A protein and the small-molecule ligand that binds it are described below.
Small molecule (SMILES): CC(=O)N[C@@H]1[C@@H](O)[C@H](O)[C@@H](CO)O[C@H]1O

Sequence of chain 1.B:
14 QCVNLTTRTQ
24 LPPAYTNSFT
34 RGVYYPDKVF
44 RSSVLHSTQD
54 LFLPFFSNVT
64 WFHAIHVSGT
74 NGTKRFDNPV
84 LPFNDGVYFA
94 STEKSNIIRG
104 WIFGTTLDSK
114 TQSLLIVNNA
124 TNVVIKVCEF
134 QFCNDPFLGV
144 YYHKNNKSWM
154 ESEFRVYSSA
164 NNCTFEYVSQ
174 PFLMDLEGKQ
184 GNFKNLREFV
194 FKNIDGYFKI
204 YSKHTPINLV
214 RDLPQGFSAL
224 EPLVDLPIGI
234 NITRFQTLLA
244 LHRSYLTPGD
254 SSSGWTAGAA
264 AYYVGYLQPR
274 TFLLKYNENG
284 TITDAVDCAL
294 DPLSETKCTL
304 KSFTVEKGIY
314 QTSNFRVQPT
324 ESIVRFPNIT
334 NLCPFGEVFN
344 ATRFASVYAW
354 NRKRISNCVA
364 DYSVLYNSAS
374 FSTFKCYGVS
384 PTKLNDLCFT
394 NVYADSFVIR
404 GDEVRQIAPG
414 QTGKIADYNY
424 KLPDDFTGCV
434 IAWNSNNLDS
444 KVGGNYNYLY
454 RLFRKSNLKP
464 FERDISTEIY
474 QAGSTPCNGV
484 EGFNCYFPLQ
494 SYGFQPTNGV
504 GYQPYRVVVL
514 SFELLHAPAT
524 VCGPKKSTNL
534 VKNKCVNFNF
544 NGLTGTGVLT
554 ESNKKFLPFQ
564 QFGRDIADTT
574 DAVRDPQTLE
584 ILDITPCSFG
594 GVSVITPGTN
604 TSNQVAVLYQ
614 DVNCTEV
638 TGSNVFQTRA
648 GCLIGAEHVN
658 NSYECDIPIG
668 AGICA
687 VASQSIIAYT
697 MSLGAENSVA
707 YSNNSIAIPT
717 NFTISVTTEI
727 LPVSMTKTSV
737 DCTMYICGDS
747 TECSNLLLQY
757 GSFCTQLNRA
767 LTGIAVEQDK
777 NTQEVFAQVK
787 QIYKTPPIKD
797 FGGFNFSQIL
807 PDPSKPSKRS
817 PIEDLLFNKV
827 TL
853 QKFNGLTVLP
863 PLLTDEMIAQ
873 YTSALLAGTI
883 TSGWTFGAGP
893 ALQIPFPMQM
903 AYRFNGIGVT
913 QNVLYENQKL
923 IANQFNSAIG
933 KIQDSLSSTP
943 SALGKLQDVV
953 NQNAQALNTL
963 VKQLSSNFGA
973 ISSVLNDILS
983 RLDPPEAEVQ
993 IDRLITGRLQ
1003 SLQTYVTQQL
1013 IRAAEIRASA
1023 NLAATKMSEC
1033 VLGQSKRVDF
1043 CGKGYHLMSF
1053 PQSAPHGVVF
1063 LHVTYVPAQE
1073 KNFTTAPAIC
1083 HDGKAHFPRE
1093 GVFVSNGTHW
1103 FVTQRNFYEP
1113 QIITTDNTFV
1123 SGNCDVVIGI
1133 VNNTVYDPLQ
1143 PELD

Binding-site contacts:
Ligand atom C4 contacts residue ASN331 of chain 1.B at 4.2 Å.
Ligand atom C6 contacts residue LEU582 of chain 1.B at 4.5 Å (hydrophobic).
Ligand atom O5 contacts residue GLN580 of chain 1.B at 3.4 Å.
Ligand atom O6 contacts residue THR581 of chain 1.B at 4.2 Å.
Ligand atom C2 contacts residue ASN331 of chain 1.B at 2.4 Å.
Ligand atom O7 contacts residue ASN331 of chain 1.B at 3.8 Å.
Ligand atom O6 contacts residue GLN580 of chain 1.B at 2.7 Å (h-bond).
Ligand atom C6 contacts residue GLN580 of chain 1.B at 3.2 Å.
Ligand atom N2 contacts residue ASN331 of chain 1.B at 2.8 Å (h-bond).
Ligand atom C5 contacts residue ASN331 of chain 1.B at 3.7 Å.
Ligand atom C1 contacts residue ASN331 of chain 1.B at 1.4 Å.
Ligand atom O5 contacts residue ASN331 of chain 1.B at 2.4 Å (h-bond).
Ligand atom C3 contacts residue ASN331 of chain 1.B at 3.8 Å.
Ligand atom C1 contacts residue GLN580 of chain 1.B at 4.5 Å.
Ligand atom C6 contacts residue THR581 of chain 1.B at 4.1 Å.
Ligand atom C5 contacts residue GLN580 of chain 1.B at 4.1 Å.
Ligand atom C7 contacts residue ASN331 of chain 1.B at 3.5 Å.